Binding-site contacts:
Ligand atom C5 contacts residue ARG265 of chain 1.E at 4.2 Å.
Ligand atom O6 contacts residue ARG265 of chain 1.E at 3.5 Å (salt-bridge).
Ligand atom N2 contacts residue VAL151 of chain 1.E at 4.2 Å.
Ligand atom C7 contacts residue ASN153 of chain 1.E at 3.4 Å.
Ligand atom O7 contacts residue ASN161 of chain 1.E at 4.4 Å.
Ligand atom O6 contacts residue SER267 of chain 1.E at 3.4 Å (h-bond).
Ligand atom C1 contacts residue ASN153 of chain 1.E at 1.4 Å.
Ligand atom O5 contacts residue ASN153 of chain 1.E at 2.3 Å (h-bond).
Ligand atom O7 contacts residue ASN153 of chain 1.E at 4.5 Å.
Ligand atom C8 contacts residue ASN161 of chain 1.E at 3.9 Å.
Ligand atom O5 contacts residue ARG265 of chain 1.E at 3.2 Å (salt-bridge).
Ligand atom C1 contacts residue SER267 of chain 1.E at 3.7 Å.
Ligand atom C5 contacts residue ASN153 of chain 1.E at 3.6 Å.
Ligand atom C3 contacts residue ASN153 of chain 1.E at 3.7 Å.
Ligand atom O5 contacts residue SER267 of chain 1.E at 3.6 Å (h-bond).
Ligand atom C6 contacts residue SER267 of chain 1.E at 4.2 Å.
Ligand atom C4 contacts residue ASN153 of chain 1.E at 4.2 Å.
Ligand atom C2 contacts residue ASN153 of chain 1.E at 2.4 Å.
Ligand atom C8 contacts residue ASN153 of chain 1.E at 3.3 Å.
Ligand atom O7 contacts residue ASN234 of chain 1.E at 3.7 Å.
Ligand atom C6 contacts residue ARG265 of chain 1.E at 3.9 Å.
Ligand atom C1 contacts residue VAL151 of chain 1.E at 4.1 Å (hydrophobic).
Ligand atom C5 contacts residue SER267 of chain 1.E at 3.9 Å.
Ligand atom N2 contacts residue ASN153 of chain 1.E at 2.8 Å (h-bond).
Ligand atom C1 contacts residue ARG265 of chain 1.E at 3.9 Å.

The protein below binds the small molecule below.
Small molecule (SMILES): CC(=O)N[C@@H]1[C@@H](O)[C@H](O)[C@@H](CO)O[C@H]1O

Sequence of chain 1.E:
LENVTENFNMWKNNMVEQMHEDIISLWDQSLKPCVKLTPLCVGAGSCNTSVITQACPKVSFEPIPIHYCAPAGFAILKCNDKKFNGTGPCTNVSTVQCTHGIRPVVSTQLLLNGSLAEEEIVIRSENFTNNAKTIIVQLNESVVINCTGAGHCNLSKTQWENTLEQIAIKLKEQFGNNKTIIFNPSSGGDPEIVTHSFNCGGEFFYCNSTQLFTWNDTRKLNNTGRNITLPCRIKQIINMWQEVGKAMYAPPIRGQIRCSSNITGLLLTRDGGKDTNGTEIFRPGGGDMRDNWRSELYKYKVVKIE